This protein binds this small molecule.
Small molecule (SMILES): CC(=O)N[C@@H]1[C@@H](O)[C@H](O)[C@@H](CO)O[C@H]1O

Binding-site contacts:
Ligand atom C1 contacts residue ASN683 of chain 1.A at 1.5 Å.
Ligand atom O7 contacts residue ASN683 of chain 1.A at 3.9 Å.
Ligand atom N2 contacts residue ASN683 of chain 1.A at 2.9 Å (h-bond).
Ligand atom C7 contacts residue ASN683 of chain 1.A at 3.5 Å.
Ligand atom C2 contacts residue ASN683 of chain 1.A at 2.6 Å.
Ligand atom C3 contacts residue ASN683 of chain 1.A at 4.0 Å.
Ligand atom O6 contacts residue ASN683 of chain 1.A at 4.4 Å.
Ligand atom C5 contacts residue ASN683 of chain 1.A at 3.7 Å.
Ligand atom C4 contacts residue ASN683 of chain 1.A at 4.3 Å.
Ligand atom C8 contacts residue ASN683 of chain 1.A at 4.2 Å.
Ligand atom O5 contacts residue ASN683 of chain 1.A at 2.4 Å (h-bond).
Ligand atom O7 contacts residue ILE1104 of chain 1.A at 4.0 Å.
Ligand atom C8 contacts residue ILE1104 of chain 1.A at 4.5 Å (hydrophobic).
Ligand atom C8 contacts residue GLY1105 of chain 1.A at 4.1 Å.
Ligand atom O7 contacts residue GLY1105 of chain 1.A at 4.0 Å.

Sequence of chain 1.A:
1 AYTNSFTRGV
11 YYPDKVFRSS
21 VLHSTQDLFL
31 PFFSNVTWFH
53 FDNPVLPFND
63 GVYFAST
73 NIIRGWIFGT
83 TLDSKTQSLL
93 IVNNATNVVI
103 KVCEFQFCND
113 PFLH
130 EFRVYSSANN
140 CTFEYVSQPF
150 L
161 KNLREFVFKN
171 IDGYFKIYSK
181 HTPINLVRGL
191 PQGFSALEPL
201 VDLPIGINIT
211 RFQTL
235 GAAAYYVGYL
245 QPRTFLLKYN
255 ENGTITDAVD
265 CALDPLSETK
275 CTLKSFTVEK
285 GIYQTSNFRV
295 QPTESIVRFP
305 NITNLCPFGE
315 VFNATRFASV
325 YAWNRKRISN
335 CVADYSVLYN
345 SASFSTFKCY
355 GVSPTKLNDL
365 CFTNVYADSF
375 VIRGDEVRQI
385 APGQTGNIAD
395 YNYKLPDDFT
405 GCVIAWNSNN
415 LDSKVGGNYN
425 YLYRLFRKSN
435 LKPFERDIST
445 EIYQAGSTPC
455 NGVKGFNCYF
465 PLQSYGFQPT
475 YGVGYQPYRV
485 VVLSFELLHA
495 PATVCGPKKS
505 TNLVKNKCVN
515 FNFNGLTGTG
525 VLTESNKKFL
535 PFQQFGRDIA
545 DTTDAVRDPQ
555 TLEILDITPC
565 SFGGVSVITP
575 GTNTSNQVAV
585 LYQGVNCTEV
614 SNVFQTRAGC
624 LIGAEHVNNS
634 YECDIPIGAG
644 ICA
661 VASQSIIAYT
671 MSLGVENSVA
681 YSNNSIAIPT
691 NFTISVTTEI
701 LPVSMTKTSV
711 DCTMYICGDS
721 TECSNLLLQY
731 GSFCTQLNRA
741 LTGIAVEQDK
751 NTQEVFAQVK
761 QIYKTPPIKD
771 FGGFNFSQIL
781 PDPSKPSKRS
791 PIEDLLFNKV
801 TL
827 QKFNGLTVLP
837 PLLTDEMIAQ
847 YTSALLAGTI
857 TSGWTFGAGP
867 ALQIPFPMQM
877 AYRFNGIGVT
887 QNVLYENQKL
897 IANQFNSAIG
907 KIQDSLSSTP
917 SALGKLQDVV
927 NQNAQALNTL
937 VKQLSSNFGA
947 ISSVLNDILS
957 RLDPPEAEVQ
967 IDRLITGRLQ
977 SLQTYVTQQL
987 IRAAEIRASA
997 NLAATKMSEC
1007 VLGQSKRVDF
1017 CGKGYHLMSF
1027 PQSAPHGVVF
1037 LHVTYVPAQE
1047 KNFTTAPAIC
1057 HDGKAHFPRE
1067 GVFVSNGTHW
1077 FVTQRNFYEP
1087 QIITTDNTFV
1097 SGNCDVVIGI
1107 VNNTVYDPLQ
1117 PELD